Binding-site contacts:
Ligand atom C3 contacts residue GLY193 of chain 1.A at 3.5 Å.
Ligand atom N16 contacts residue ASN199 of chain 1.A at 3.7 Å.
Ligand atom O32 contacts residue ASP195 of chain 1.A at 2.5 Å (salt-bridge).
Ligand atom O28 contacts residue GLY38 of chain 1.A at 2.5 Å (h-bond).
Ligand atom N16 contacts residue TYR170 of chain 1.A at 3.1 Å (h-bond).
Ligand atom C7 contacts residue LEU70 of chain 1.A at 3.2 Å (hydrophobic).
Ligand atom C3 contacts residue ASP195 of chain 1.A at 3.8 Å.
Ligand atom C8 contacts residue THR75 of chain 1.A at 3.8 Å.
Ligand atom O22 contacts residue HIS50 of chain 1.A at 3.5 Å (h-bond).
Ligand atom C8 contacts residue LEU70 of chain 1.A at 3.8 Å (hydrophobic).
Ligand atom C10 contacts residue GLN174 of chain 1.A at 2.8 Å.
Ligand atom N19 contacts residue GLY38 of chain 1.A at 3.8 Å.
Ligand atom C11 contacts residue GLN174 of chain 1.A at 3.0 Å.
Ligand atom O32 contacts residue GLY193 of chain 1.A at 3.5 Å (h-bond).
Ligand atom C17 contacts residue GLN196 of chain 1.A at 3.3 Å.
Ligand atom N16 contacts residue GLN196 of chain 1.A at 3.0 Å (h-bond).
Ligand atom O23 contacts residue ASP40 of chain 1.A at 2.6 Å (salt-bridge).
Ligand atom O64 contacts residue HIS50 of chain 1.A at 3.0 Å (h-bond).
Ligand atom C1 contacts residue ASP195 of chain 1.A at 3.6 Å.
Ligand atom O31 contacts residue HIS50 of chain 1.A at 3.6 Å.
Ligand atom O18 contacts residue ASP80 of chain 1.A at 3.0 Å (salt-bridge).
Ligand atom O13 contacts residue ASP177 of chain 1.A at 2.7 Å (salt-bridge).
Ligand atom C15 contacts residue GLN196 of chain 1.A at 3.2 Å.
Ligand atom O23 contacts residue ALA39 of chain 1.A at 2.7 Å.
Ligand atom N16 contacts residue ASP80 of chain 1.A at 3.0 Å (salt-bridge).
Ligand atom C4 contacts residue GLY193 of chain 1.A at 3.6 Å.
Ligand atom C12 contacts residue ASP177 of chain 1.A at 3.3 Å.
Ligand atom C17 contacts residue ASP80 of chain 1.A at 3.8 Å.
Ligand atom C7 contacts residue ASP177 of chain 1.A at 3.6 Å.
Ligand atom N16 contacts residue GLN174 of chain 1.A at 2.8 Å (h-bond).
Ligand atom O32 contacts residue GLN196 of chain 1.A at 3.6 Å.
Ligand atom C30 contacts residue HIS50 of chain 1.A at 3.4 Å.
Ligand atom C12 contacts residue GLN174 of chain 1.A at 3.7 Å.
Ligand atom O13 contacts residue LEU70 of chain 1.A at 3.5 Å.
Ligand atom N5 contacts residue GLY38 of chain 1.A at 3.6 Å.
Ligand atom C11 contacts residue TYR36 of chain 1.A at 3.8 Å (hydrophobic).
Ligand atom O18 contacts residue GLN196 of chain 1.A at 3.2 Å (h-bond).
Ligand atom O29 contacts residue GLY49 of chain 1.A at 3.5 Å (h-bond).
Ligand atom O13 contacts residue TYR36 of chain 1.A at 3.1 Å (h-bond).
Ligand atom C12 contacts residue TYR36 of chain 1.A at 3.8 Å (hydrophobic).

This protein binds this small molecule.
Small molecule (SMILES): N[C@@H](Cc1ccc(O)cc1)C(=O)N[C@H](C(=O)O)[C@H]1[C@H](O)[C@](O)(CO)[C@@H](O)CN1O

Sequence of chain 1.A:
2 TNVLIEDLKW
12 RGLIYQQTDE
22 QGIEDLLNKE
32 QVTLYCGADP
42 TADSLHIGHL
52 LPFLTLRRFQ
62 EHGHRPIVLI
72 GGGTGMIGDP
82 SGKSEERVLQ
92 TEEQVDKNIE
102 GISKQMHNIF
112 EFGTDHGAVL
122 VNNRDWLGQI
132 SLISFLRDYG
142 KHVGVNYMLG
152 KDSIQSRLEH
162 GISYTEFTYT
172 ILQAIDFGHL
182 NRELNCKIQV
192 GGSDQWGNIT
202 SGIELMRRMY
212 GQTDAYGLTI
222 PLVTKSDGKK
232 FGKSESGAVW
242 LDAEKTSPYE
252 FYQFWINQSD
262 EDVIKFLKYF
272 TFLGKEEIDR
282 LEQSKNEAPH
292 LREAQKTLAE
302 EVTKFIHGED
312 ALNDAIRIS